Sequence of chain 1.A:
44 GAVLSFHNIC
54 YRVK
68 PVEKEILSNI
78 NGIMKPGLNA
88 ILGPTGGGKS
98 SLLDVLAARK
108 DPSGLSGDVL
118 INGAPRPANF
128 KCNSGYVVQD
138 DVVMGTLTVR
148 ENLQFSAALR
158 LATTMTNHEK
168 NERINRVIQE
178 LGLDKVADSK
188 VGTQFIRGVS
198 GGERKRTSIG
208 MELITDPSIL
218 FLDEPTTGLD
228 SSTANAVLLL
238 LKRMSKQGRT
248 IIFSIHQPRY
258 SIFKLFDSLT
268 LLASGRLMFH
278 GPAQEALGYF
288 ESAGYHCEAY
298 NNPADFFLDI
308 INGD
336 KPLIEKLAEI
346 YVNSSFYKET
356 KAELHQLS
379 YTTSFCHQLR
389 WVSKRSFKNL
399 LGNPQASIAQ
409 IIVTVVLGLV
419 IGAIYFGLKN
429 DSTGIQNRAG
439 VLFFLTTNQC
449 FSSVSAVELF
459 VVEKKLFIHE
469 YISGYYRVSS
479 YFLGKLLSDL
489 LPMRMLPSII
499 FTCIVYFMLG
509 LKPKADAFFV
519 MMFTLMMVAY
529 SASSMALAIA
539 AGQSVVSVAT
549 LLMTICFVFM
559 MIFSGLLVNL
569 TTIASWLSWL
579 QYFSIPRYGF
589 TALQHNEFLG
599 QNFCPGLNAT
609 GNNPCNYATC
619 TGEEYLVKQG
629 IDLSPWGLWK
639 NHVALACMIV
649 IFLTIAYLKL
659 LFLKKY

The protein below binds the small molecule below.
Small molecule (SMILES): CC[C@@]1(O)C(=O)OCc2c1cc1n(c2=O)Cc2cc3c(CN(C)C)c(O)ccc3nc2-1

Sequence of chain 1.B:
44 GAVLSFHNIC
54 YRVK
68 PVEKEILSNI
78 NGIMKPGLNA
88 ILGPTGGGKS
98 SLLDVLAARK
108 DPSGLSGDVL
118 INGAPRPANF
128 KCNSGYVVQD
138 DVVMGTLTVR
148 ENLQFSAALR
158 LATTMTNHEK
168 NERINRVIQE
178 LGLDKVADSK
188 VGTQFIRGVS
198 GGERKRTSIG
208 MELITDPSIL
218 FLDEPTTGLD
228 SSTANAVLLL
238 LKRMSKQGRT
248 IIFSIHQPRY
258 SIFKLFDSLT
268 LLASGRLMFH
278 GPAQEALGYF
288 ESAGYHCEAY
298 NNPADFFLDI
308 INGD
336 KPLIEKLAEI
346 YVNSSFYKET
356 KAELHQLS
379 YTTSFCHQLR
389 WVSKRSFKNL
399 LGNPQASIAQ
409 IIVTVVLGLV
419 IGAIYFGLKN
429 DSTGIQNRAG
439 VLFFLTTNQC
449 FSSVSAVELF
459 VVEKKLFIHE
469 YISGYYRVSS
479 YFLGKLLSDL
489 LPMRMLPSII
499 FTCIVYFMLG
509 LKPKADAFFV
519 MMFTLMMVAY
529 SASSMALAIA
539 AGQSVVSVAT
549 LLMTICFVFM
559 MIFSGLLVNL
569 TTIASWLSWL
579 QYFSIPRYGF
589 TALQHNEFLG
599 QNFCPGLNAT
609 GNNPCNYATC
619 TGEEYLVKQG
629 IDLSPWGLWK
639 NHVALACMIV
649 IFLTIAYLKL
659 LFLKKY

Binding-site contacts:
Ligand atom O18 contacts residue THR445 of chain 1.B at 4.1 Å.
Ligand atom C16 contacts residue PHE449 of chain 1.A at 4.2 Å (hydrophobic).
Ligand atom C25 contacts residue VAL556 of chain 1.B at 3.5 Å (hydrophobic).
Ligand atom O24 contacts residue THR445 of chain 1.A at 4.0 Å.
Ligand atom O18 contacts residue MET559 of chain 1.A at 3.7 Å.
Ligand atom C7 contacts residue THR552 of chain 1.A at 3.5 Å.
Ligand atom C16 contacts residue PHE449 of chain 1.B at 4.1 Å (hydrophobic).
Ligand atom O26 contacts residue VAL452 of chain 1.B at 4.1 Å.
Ligand atom C29 contacts residue THR552 of chain 1.A at 3.5 Å.
Ligand atom C6 contacts residue PHE449 of chain 1.B at 4.2 Å (hydrophobic).
Ligand atom O23 contacts residue MET559 of chain 1.B at 3.9 Å.
Ligand atom C4 contacts residue THR552 of chain 1.B at 4.0 Å.
Ligand atom C21 contacts residue MET559 of chain 1.B at 4.2 Å (hydrophobic).
Ligand atom C7 contacts residue PHE449 of chain 1.B at 3.7 Å (hydrophobic).
Ligand atom C8 contacts residue PHE449 of chain 1.B at 3.6 Å (hydrophobic).
Ligand atom C14 contacts residue MET559 of chain 1.A at 4.2 Å (hydrophobic).
Ligand atom C13 contacts residue PHE449 of chain 1.B at 3.7 Å (hydrophobic).
Ligand atom C29 contacts residue THR548 of chain 1.A at 4.2 Å.
Ligand atom N12 contacts residue PHE449 of chain 1.B at 3.8 Å.
Ligand atom O22 contacts residue MET559 of chain 1.B at 3.3 Å (h-bond).
Ligand atom C11 contacts residue PHE449 of chain 1.B at 3.5 Å (hydrophobic).
Ligand atom C25 contacts residue PHE449 of chain 1.B at 3.9 Å (hydrophobic).
Ligand atom O24 contacts residue PHE449 of chain 1.A at 2.9 Å.
Ligand atom O23 contacts residue THR445 of chain 1.A at 2.5 Å (h-bond).
Ligand atom C27 contacts residue PHE449 of chain 1.B at 4.2 Å (hydrophobic).
Ligand atom C17 contacts residue PHE449 of chain 1.B at 3.9 Å (hydrophobic).
Ligand atom C30 contacts residue THR552 of chain 1.A at 3.4 Å.
Ligand atom C29 contacts residue LEU549 of chain 1.A at 3.7 Å (hydrophobic).
Ligand atom C25 contacts residue MET559 of chain 1.B at 3.9 Å (hydrophobic).
Ligand atom C19 contacts residue MET559 of chain 1.A at 3.4 Å (hydrophobic).
Ligand atom C9 contacts residue PHE449 of chain 1.B at 3.6 Å (hydrophobic).
Ligand atom N28 contacts residue THR552 of chain 1.A at 3.1 Å.
Ligand atom C31 contacts residue VAL556 of chain 1.B at 3.4 Å (hydrophobic).
Ligand atom N10 contacts residue PHE449 of chain 1.B at 3.9 Å.
Ligand atom C8 contacts residue THR552 of chain 1.A at 3.9 Å.
Ligand atom C20 contacts residue THR445 of chain 1.A at 3.7 Å.
Ligand atom O22 contacts residue MET559 of chain 1.A at 3.9 Å.
Ligand atom C20 contacts residue MET559 of chain 1.B at 3.6 Å (hydrophobic).
Ligand atom C14 contacts residue PHE449 of chain 1.B at 4.0 Å (hydrophobic).
Ligand atom C6 contacts residue THR552 of chain 1.A at 3.9 Å.